Sequence of chain 5.D:
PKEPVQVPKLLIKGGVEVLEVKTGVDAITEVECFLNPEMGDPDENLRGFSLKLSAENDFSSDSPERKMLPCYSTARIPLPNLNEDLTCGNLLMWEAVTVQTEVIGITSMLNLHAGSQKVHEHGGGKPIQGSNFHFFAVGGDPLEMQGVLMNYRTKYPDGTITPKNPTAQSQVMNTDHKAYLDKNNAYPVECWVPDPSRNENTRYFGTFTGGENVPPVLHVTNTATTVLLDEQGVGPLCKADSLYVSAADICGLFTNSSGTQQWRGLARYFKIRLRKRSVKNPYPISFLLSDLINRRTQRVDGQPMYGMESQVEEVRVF

This small molecule binds to this protein.
Small molecule (SMILES): CC(=O)N[C@H]1[C@H]([C@H](O)[C@H](O)CO)O[C@@](O[C@H](CO)[C@@H](O)[C@@H]2O[C@@H](C(=O)O)C[C@H](O)[C@H]2NC(C)=O)(C(=O)O)C[C@@H]1O

Sequence of chain 5.C:
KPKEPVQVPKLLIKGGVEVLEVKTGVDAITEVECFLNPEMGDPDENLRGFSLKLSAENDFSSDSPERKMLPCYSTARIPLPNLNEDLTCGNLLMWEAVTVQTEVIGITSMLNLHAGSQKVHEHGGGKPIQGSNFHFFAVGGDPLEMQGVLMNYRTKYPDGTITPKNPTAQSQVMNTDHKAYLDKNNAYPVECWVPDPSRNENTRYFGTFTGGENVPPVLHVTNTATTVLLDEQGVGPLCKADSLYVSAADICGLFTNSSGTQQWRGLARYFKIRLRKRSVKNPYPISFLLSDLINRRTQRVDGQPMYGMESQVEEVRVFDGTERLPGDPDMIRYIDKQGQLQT

Sequence of chain 5.E:
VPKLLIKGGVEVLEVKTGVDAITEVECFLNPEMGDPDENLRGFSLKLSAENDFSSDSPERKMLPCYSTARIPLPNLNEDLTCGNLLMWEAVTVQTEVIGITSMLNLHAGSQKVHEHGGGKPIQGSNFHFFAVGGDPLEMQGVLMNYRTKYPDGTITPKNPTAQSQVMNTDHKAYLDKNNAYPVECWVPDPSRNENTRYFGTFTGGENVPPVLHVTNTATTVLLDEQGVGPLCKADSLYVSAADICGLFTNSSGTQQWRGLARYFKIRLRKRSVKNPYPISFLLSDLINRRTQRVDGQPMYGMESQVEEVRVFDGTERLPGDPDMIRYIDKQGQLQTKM

Binding-site contacts:
Ligand atom C11 contacts residue ASN272 of chain 5.D at 3.6 Å.
Ligand atom O9 contacts residue LEU67 of chain 5.D at 3.2 Å.
Ligand atom O10 contacts residue LEU62 of chain 5.D at 3.1 Å.
Ligand atom C11 contacts residue LEU62 of chain 5.D at 3.9 Å (hydrophobic).
Ligand atom C11 contacts residue HIS138 of chain 5.C at 3.3 Å.
Ligand atom C10 contacts residue LYS68 of chain 5.D at 3.8 Å.
Ligand atom C9 contacts residue LYS68 of chain 5.D at 3.8 Å.
Ligand atom C5 contacts residue LYS68 of chain 5.D at 3.7 Å.
Ligand atom C9 contacts residue GLN278 of chain 5.D at 3.2 Å.
Ligand atom C6 contacts residue ASN272 of chain 5.D at 3.7 Å.
Ligand atom C11 contacts residue THR276 of chain 5.D at 3.4 Å.
Ligand atom C7 contacts residue GLN278 of chain 5.D at 3.8 Å.
Ligand atom O1A contacts residue ASN272 of chain 5.D at 3.6 Å (h-bond).
Ligand atom O1A contacts residue THR276 of chain 5.D at 2.6 Å (h-bond).
Ligand atom O7 contacts residue LEU62 of chain 5.D at 3.5 Å.
Ligand atom O8 contacts residue ASN272 of chain 5.D at 3.4 Å (h-bond).
Ligand atom C6 contacts residue LYS68 of chain 5.D at 3.8 Å.
Ligand atom C11 contacts residue LYS68 of chain 5.D at 3.7 Å.
Ligand atom C8 contacts residue GLN278 of chain 5.D at 3.7 Å.
Ligand atom O9 contacts residue LYS68 of chain 5.D at 2.8 Å (salt-bridge).
Ligand atom O8 contacts residue GLN278 of chain 5.D at 3.5 Å (h-bond).
Ligand atom C1 contacts residue SER274 of chain 5.D at 3.4 Å.
Ligand atom C11 contacts residue GLN278 of chain 5.D at 3.5 Å.
Ligand atom N5 contacts residue PHE75 of chain 5.E at 3.8 Å.
Ligand atom N5 contacts residue GLN278 of chain 5.D at 3.9 Å.
Ligand atom C11 contacts residue PHE65 of chain 5.D at 3.8 Å (hydrophobic).
Ligand atom O8 contacts residue THR276 of chain 5.D at 3.8 Å.
Ligand atom N5 contacts residue LYS68 of chain 5.D at 2.9 Å (salt-bridge).
Ligand atom O8 contacts residue LYS68 of chain 5.D at 3.5 Å.
Ligand atom C10 contacts residue PHE75 of chain 5.E at 2.7 Å (hydrophobic).
Ligand atom O1A contacts residue SER274 of chain 5.D at 3.8 Å.
Ligand atom O1B contacts residue SER274 of chain 5.D at 2.4 Å (h-bond).
Ligand atom C1 contacts residue THR276 of chain 5.D at 3.4 Å.
Ligand atom C11 contacts residue PHE75 of chain 5.E at 1.8 Å (hydrophobic).
Ligand atom O1B contacts residue LYS68 of chain 5.D at 3.6 Å.
Ligand atom O1B contacts residue THR276 of chain 5.D at 3.5 Å (h-bond).
Ligand atom N5 contacts residue ASN272 of chain 5.D at 3.3 Å (h-bond).
Ligand atom C10 contacts residue LEU62 of chain 5.D at 3.5 Å (hydrophobic).
Ligand atom C11 contacts residue PHE270 of chain 5.D at 3.9 Å (hydrophobic).
Ligand atom O10 contacts residue PHE75 of chain 5.E at 2.6 Å.